Sequence of chain 1.A:
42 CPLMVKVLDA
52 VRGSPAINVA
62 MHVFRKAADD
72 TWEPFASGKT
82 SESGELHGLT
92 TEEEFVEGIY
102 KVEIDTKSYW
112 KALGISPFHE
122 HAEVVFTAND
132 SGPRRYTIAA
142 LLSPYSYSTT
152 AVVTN

The small molecule below binds the protein below.
Small molecule (SMILES): O=C1C[C@H](c2ccc(O)c(Cl)c2)Oc2cc(O)cc(O)c21

Binding-site contacts:
Ligand atom OAT contacts residue SER149 of chain 1.A at 3.4 Å.
Ligand atom CAH contacts residue 90Q1 of chain 2.C at 0.8 Å.
Ligand atom CAN contacts residue 90Q1 of chain 2.C at 0.8 Å.
Ligand atom CAP contacts residue 90Q1 of chain 2.C at 0.7 Å.
Ligand atom CAS contacts residue 90Q1 of chain 2.C at 0.5 Å.
Ligand atom CAC contacts residue 90Q1 of chain 2.C at 1.5 Å.
Ligand atom CAJ contacts residue 90Q1 of chain 2.C at 0.8 Å.
Ligand atom CAB contacts residue 90Q1 of chain 2.C at 0.6 Å.
Ligand atom OAK contacts residue THR138 of chain 1.A at 3.2 Å.
Ligand atom CAA contacts residue LEU49 of chain 2.A at 3.4 Å (hydrophobic).
Ligand atom OAL contacts residue LYS47 of chain 1.A at 3.5 Å (salt-bridge).
Ligand atom CLA contacts residue THR150 of chain 1.A at 3.6 Å.
Ligand atom CAQ contacts residue LEU142 of chain 2.A at 3.6 Å (hydrophobic).
Ligand atom OAL contacts residue 90Q1 of chain 2.C at 0.7 Å (h-bond).
Ligand atom CLA contacts residue LEU142 of chain 1.A at 3.8 Å.
Ligand atom OAK contacts residue VAL153 of chain 1.A at 3.7 Å.
Ligand atom CAO contacts residue 90Q1 of chain 2.C at 0.7 Å.
Ligand atom OAM contacts residue 90Q1 of chain 2.C at 1.0 Å.
Ligand atom CAQ contacts residue 90Q1 of chain 2.C at 0.6 Å.
Ligand atom OAG contacts residue LEU49 of chain 2.A at 3.3 Å.
Ligand atom OAM contacts residue LEU49 of chain 1.A at 3.8 Å.
Ligand atom CAA contacts residue ALA140 of chain 1.A at 3.6 Å (hydrophobic).
Ligand atom OAG contacts residue ALA140 of chain 1.A at 3.3 Å.
Ligand atom CLA contacts residue SER149 of chain 1.A at 3.2 Å.
Ligand atom OAK contacts residue 90Q1 of chain 2.C at 3.2 Å (h-bond).
Ligand atom CAF contacts residue LYS47 of chain 2.A at 3.2 Å.
Ligand atom CAR contacts residue 90Q1 of chain 2.C at 0.6 Å.
Ligand atom CLA contacts residue 90Q1 of chain 2.C at 2.0 Å.
Ligand atom CAC contacts residue ALA140 of chain 1.A at 3.6 Å (hydrophobic).
Ligand atom CAF contacts residue 90Q1 of chain 2.C at 1.7 Å.
Ligand atom CAC contacts residue LEU49 of chain 2.A at 3.2 Å (hydrophobic).
Ligand atom OAT contacts residue 90Q1 of chain 2.C at 0.8 Å (h-bond).
Ligand atom OAG contacts residue 90Q1 of chain 2.C at 1.0 Å.
Ligand atom CAD contacts residue 90Q1 of chain 2.C at 0.9 Å.
Ligand atom CAS contacts residue LEU142 of chain 2.A at 3.7 Å (hydrophobic).
Ligand atom CAA contacts residue 90Q1 of chain 2.C at 1.0 Å.
Ligand atom CAE contacts residue 90Q1 of chain 2.C at 1.9 Å.
Ligand atom CAI contacts residue 90Q1 of chain 2.C at 0.6 Å.
Ligand atom OAT contacts residue LEU142 of chain 2.A at 3.6 Å.
Ligand atom CAJ contacts residue LEU49 of chain 1.A at 3.6 Å (hydrophobic).

Sequence of chain 2.A:
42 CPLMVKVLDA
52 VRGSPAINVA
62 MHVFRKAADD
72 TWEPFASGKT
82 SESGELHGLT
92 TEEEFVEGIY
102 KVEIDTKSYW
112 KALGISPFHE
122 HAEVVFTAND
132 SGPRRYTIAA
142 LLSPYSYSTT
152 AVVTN